Sequence of chain 1.B:
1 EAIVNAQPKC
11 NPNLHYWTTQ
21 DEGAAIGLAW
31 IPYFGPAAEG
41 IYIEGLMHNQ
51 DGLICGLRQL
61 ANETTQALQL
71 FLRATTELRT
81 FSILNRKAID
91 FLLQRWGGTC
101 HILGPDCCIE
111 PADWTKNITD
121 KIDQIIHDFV

Sequence of chain 2.B:
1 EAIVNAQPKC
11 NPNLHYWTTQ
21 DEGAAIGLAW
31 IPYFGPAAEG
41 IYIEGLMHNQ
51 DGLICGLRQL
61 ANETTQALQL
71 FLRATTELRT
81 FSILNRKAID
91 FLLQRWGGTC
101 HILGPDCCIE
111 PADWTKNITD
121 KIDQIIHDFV

Sequence of chain 2.A:
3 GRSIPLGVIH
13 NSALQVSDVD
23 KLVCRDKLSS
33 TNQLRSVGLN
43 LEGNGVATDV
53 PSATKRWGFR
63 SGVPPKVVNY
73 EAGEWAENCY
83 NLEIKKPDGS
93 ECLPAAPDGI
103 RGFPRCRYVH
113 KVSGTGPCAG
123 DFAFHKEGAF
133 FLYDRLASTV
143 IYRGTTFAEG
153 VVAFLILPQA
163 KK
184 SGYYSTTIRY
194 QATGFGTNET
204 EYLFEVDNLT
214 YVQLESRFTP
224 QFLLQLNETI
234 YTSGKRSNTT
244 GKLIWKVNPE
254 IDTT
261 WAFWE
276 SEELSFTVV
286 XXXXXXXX

This small molecule binds to this protein.
Small molecule (SMILES): CC(=O)N[C@H]1[C@H](O[C@H]2[C@H](O)[C@@H](NC(C)=O)CO[C@@H]2CO)O[C@H](CO)[C@@H](O[C@@H]2O[C@H](CO[C@H]3O[C@H](CO)[C@@H](O)[C@H](O)[C@@H]3O)[C@@H](O)[C@H](O[C@H]3O[C@H](CO)[C@@H](O)[C@H](O)[C@@H]3O)[C@@H]2O)[C@@H]1O

Binding-site contacts:
Ligand atom C4 contacts residue GOL1 of chain 2.M at 4.2 Å.
Ligand atom C8 contacts residue THR65 of chain 2.B at 3.7 Å.
Ligand atom O6 contacts residue PRO8 of chain 2.B at 3.9 Å.
Ligand atom C8 contacts residue GOL1 of chain 2.M at 4.0 Å.
Ligand atom O5 contacts residue ASN62 of chain 2.B at 2.4 Å (h-bond).
Ligand atom C3 contacts residue GOL1 of chain 2.M at 3.3 Å.
Ligand atom C1 contacts residue GLN7 of chain 2.B at 3.9 Å.
Ligand atom C1 contacts residue GOL1 of chain 2.M at 3.6 Å.
Ligand atom C2 contacts residue ASN62 of chain 2.B at 2.5 Å.
Ligand atom C8 contacts residue TRP30 of chain 1.B at 4.2 Å (hydrophobic).
Ligand atom O6 contacts residue GLU129 of chain 2.A at 3.9 Å.
Ligand atom N2 contacts residue GOL1 of chain 2.M at 3.1 Å (h-bond).
Ligand atom C5 contacts residue ASN62 of chain 2.B at 3.7 Å.
Ligand atom C4 contacts residue ASN62 of chain 2.B at 4.2 Å.
Ligand atom O6 contacts residue GLN7 of chain 2.B at 2.7 Å (h-bond).
Ligand atom O6 contacts residue LEU28 of chain 1.B at 3.6 Å.
Ligand atom O7 contacts residue ASN62 of chain 2.B at 3.9 Å.
Ligand atom C7 contacts residue GLU129 of chain 2.A at 4.0 Å.
Ligand atom O5 contacts residue GLN7 of chain 2.B at 3.0 Å (h-bond).
Ligand atom O6 contacts residue ALA6 of chain 2.B at 4.2 Å.
Ligand atom C8 contacts residue PRO8 of chain 2.B at 4.0 Å (hydrophobic).
Ligand atom C8 contacts residue VAL153 of chain 2.A at 4.0 Å (hydrophobic).
Ligand atom C6 contacts residue GLN7 of chain 2.B at 3.7 Å.
Ligand atom C8 contacts residue ALA131 of chain 2.A at 4.0 Å (hydrophobic).
Ligand atom C6 contacts residue ALA6 of chain 2.B at 4.2 Å (hydrophobic).
Ligand atom C8 contacts residue GLU129 of chain 2.A at 3.6 Å.
Ligand atom C8 contacts residue GLY130 of chain 2.A at 4.0 Å.
Ligand atom C7 contacts residue ASN62 of chain 2.B at 3.6 Å.
Ligand atom C1 contacts residue ASN62 of chain 2.B at 1.4 Å.
Ligand atom O3 contacts residue GLU129 of chain 2.A at 4.2 Å.
Ligand atom O4 contacts residue PHE34 of chain 1.B at 4.2 Å.
Ligand atom C3 contacts residue ASN62 of chain 2.B at 3.8 Å.
Ligand atom N2 contacts residue ASN62 of chain 2.B at 2.9 Å (h-bond).
Ligand atom C7 contacts residue GOL1 of chain 2.M at 4.0 Å.
Ligand atom O3 contacts residue GOL1 of chain 2.M at 4.1 Å.
Ligand atom O6 contacts residue PHE34 of chain 1.B at 3.9 Å.
Ligand atom C2 contacts residue GOL1 of chain 2.M at 3.8 Å.
Ligand atom O7 contacts residue LEU43 of chain 2.A at 4.0 Å.
Ligand atom C5 contacts residue GLN7 of chain 2.B at 4.0 Å.
Ligand atom C6 contacts residue PHE34 of chain 1.B at 3.6 Å (hydrophobic).